Sequence of chain 1.I:
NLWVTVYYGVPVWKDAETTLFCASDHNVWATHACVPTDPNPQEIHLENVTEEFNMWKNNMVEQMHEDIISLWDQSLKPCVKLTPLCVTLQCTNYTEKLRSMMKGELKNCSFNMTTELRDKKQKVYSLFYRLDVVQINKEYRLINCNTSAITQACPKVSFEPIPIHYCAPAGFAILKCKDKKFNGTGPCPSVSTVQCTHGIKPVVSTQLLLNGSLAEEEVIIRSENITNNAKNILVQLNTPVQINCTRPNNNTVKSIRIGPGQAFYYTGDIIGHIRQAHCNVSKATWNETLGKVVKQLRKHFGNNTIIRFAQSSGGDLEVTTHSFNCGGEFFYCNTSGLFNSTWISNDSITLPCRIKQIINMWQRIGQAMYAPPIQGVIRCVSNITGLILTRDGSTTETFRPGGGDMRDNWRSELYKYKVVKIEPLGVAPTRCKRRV

The small molecule below binds the protein below.
Small molecule (SMILES): CC(=O)N[C@H]1[C@H](O[C@H]2[C@H](O)[C@@H](NC(C)=O)CO[C@@H]2CO)O[C@H](CO)[C@@H](O)[C@@H]1O

Binding-site contacts:
Ligand atom C8 contacts residue THR342 of chain 1.I at 3.6 Å.
Ligand atom C7 contacts residue ASN355 of chain 1.I at 3.4 Å.
Ligand atom C3 contacts residue ASN355 of chain 1.I at 3.8 Å.
Ligand atom C2 contacts residue ASN355 of chain 1.I at 2.5 Å.
Ligand atom N2 contacts residue ASN355 of chain 1.I at 2.9 Å (h-bond).
Ligand atom O6 contacts residue SER357 of chain 1.I at 4.2 Å.
Ligand atom C5 contacts residue GLN332 of chain 1.I at 4.3 Å.
Ligand atom C1 contacts residue SER357 of chain 1.I at 4.1 Å.
Ligand atom C3 contacts residue GLN332 of chain 1.I at 3.8 Å.
Ligand atom C1 contacts residue ASN355 of chain 1.I at 1.4 Å.
Ligand atom C4 contacts residue ASN355 of chain 1.I at 4.3 Å.
Ligand atom C8 contacts residue THR341 of chain 1.I at 3.5 Å.
Ligand atom C4 contacts residue GLN332 of chain 1.I at 4.1 Å.
Ligand atom C5 contacts residue ASN355 of chain 1.I at 3.7 Å.
Ligand atom O7 contacts residue GLN332 of chain 1.I at 4.2 Å.
Ligand atom C5 contacts residue SER357 of chain 1.I at 4.1 Å.
Ligand atom O5 contacts residue GLN332 of chain 1.I at 4.0 Å.
Ligand atom O5 contacts residue ASN355 of chain 1.I at 2.4 Å (h-bond).
Ligand atom O4 contacts residue GLN332 of chain 1.I at 3.5 Å (h-bond).
Ligand atom O7 contacts residue ASN355 of chain 1.I at 3.6 Å (h-bond).
Ligand atom C8 contacts residue ASN355 of chain 1.I at 4.5 Å.
Ligand atom O5 contacts residue SER357 of chain 1.I at 4.0 Å.
Ligand atom C1 contacts residue GLN332 of chain 1.I at 4.4 Å.